Sequence of chain 1.E:
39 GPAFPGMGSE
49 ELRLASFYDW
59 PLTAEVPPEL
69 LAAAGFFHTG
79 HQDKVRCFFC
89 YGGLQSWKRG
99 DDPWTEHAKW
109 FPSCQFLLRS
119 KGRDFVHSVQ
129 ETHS

This protein binds this small molecule.
Small molecule (SMILES): CC[C@H](C)[C@@H](C=O)NC(=O)[C@@H]1CCCN1C(=O)[C@@H](NC(=O)[C@H](C)N)C(C)C

Binding-site contacts:
Ligand atom CA contacts residue SER94 of chain 1.E at 3.6 Å.
Ligand atom CA contacts residue GLN93 of chain 1.E at 3.4 Å.
Ligand atom CB contacts residue GLU104 of chain 1.E at 3.7 Å.
Ligand atom CD1 contacts residue LYS82 of chain 1.E at 3.8 Å.
Ligand atom C contacts residue GLN93 of chain 1.E at 3.7 Å.
Ligand atom CG1 contacts residue GLY91 of chain 1.E at 3.7 Å.
Ligand atom CA contacts residue ASP99 of chain 1.E at 3.6 Å.
Ligand atom CG1 contacts residue GLN93 of chain 1.E at 3.6 Å.
Ligand atom C contacts residue GLY91 of chain 1.E at 3.7 Å.
Ligand atom N contacts residue SER94 of chain 1.E at 3.9 Å.
Ligand atom CA contacts residue GLN93 of chain 1.E at 3.4 Å.
Ligand atom CA contacts residue GLY91 of chain 1.E at 3.3 Å.
Ligand atom N contacts residue GLU104 of chain 1.E at 3.3 Å (salt-bridge).
Ligand atom CB contacts residue GLN93 of chain 1.E at 3.7 Å.
Ligand atom CD contacts residue TRP108 of chain 1.E at 3.6 Å (hydrophobic).
Ligand atom N contacts residue ASP99 of chain 1.E at 2.7 Å (salt-bridge).
Ligand atom O contacts residue TRP108 of chain 1.E at 3.1 Å (h-bond).
Ligand atom CB contacts residue TRP95 of chain 1.E at 3.8 Å (hydrophobic).
Ligand atom CG contacts residue TRP108 of chain 1.E at 3.5 Å (hydrophobic).
Ligand atom N contacts residue GLN93 of chain 1.E at 3.0 Å (h-bond).
Ligand atom N contacts residue GLY91 of chain 1.E at 3.2 Å (h-bond).
Ligand atom CG1 contacts residue LEU92 of chain 1.E at 3.8 Å (hydrophobic).
Ligand atom CA contacts residue LEU92 of chain 1.E at 4.0 Å (hydrophobic).
Ligand atom CD1 contacts residue GLY91 of chain 1.E at 3.5 Å.
Ligand atom CD1 contacts residue LEU92 of chain 1.E at 3.6 Å (hydrophobic).
Ligand atom C contacts residue GLU104 of chain 1.E at 3.8 Å.
Ligand atom CD1 contacts residue VAL83 of chain 1.E at 3.9 Å (hydrophobic).
Ligand atom N contacts residue LEU92 of chain 1.E at 3.9 Å.
Ligand atom CA contacts residue GLU104 of chain 1.E at 3.8 Å.
Ligand atom CG2 contacts residue GLN93 of chain 1.E at 3.7 Å.
Ligand atom O contacts residue LEU92 of chain 1.E at 3.4 Å.
Ligand atom CG2 contacts residue SER94 of chain 1.E at 3.5 Å.
Ligand atom C contacts residue LEU92 of chain 1.E at 3.8 Å (hydrophobic).
Ligand atom O contacts residue GLU104 of chain 1.E at 3.2 Å (salt-bridge).
Ligand atom CB contacts residue ASP99 of chain 1.E at 4.0 Å.
Ligand atom CA contacts residue GLN93 of chain 1.E at 4.0 Å.
Ligand atom O contacts residue GLN93 of chain 1.E at 3.0 Å (h-bond).
Ligand atom CG2 contacts residue GLN93 of chain 1.E at 3.6 Å.
Ligand atom C contacts residue TRP108 of chain 1.E at 3.9 Å (hydrophobic).
Ligand atom CB contacts residue GLN93 of chain 1.E at 3.7 Å.